Sequence of chain 1.E:
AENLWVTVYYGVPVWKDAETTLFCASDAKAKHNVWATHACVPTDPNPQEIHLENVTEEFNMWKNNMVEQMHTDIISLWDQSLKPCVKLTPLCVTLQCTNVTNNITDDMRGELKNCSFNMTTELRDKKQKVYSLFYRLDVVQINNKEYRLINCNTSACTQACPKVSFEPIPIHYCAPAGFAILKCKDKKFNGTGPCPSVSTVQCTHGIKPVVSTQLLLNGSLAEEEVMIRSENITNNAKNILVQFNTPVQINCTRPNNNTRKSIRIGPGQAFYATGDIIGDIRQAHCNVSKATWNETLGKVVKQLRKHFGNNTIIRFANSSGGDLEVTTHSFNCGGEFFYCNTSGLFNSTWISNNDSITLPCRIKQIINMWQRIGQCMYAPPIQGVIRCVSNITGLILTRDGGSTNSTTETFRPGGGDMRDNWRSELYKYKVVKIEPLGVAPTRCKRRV

This small molecule binds to this protein.
Small molecule (SMILES): CC(=O)N[C@H]1[C@H](O[C@H]2[C@H](O)[C@@H](NC(C)=O)CO[C@@H]2CO)O[C@H](CO)[C@@H](O[C@@H]2O[C@H](CO[C@H]3O[C@H](CO)[C@@H](O)[C@H](O)[C@@H]3O)[C@@H](O)[C@H](O[C@H]3O[C@H](CO)[C@@H](O)[C@H](O)[C@@H]3O[C@H]3O[C@H](CO)[C@@H](O)[C@H](O)[C@@H]3O)[C@@H]2O)[C@@H]1O

Binding-site contacts:
Ligand atom O3 contacts residue ARG274 of chain 1.E at 4.0 Å.
Ligand atom O4 contacts residue VAL414 of chain 1.E at 4.0 Å.
Ligand atom C4 contacts residue GLU181 of chain 1.E at 4.2 Å.
Ligand atom C8 contacts residue VAL224 of chain 1.E at 4.1 Å (hydrophobic).
Ligand atom O7 contacts residue ASN232 of chain 1.E at 3.7 Å.
Ligand atom C6 contacts residue GLU181 of chain 1.E at 3.4 Å.
Ligand atom O6 contacts residue LYS177 of chain 1.E at 3.5 Å (salt-bridge).
Ligand atom O3 contacts residue CYS413 of chain 1.E at 4.0 Å.
Ligand atom O7 contacts residue PRO182 of chain 1.E at 3.8 Å.
Ligand atom O5 contacts residue GLU181 of chain 1.E at 3.8 Å.
Ligand atom C1 contacts residue SER415 of chain 1.E at 4.1 Å.
Ligand atom O3 contacts residue GLU181 of chain 1.E at 4.1 Å.
Ligand atom C5 contacts residue VAL414 of chain 1.E at 3.5 Å (hydrophobic).
Ligand atom C8 contacts residue LEU231 of chain 1.E at 3.7 Å (hydrophobic).
Ligand atom O6 contacts residue NAG1 of chain 1.BB at 3.7 Å.
Ligand atom C8 contacts residue SER415 of chain 1.E at 4.1 Å.
Ligand atom C5 contacts residue ASN232 of chain 1.E at 3.6 Å.
Ligand atom O5 contacts residue ASN232 of chain 1.E at 2.3 Å (h-bond).
Ligand atom C8 contacts residue ASN346 of chain 1.E at 4.0 Å.
Ligand atom O6 contacts residue SER179 of chain 1.E at 3.8 Å.
Ligand atom O7 contacts residue VAL224 of chain 1.E at 4.0 Å.
Ligand atom C5 contacts residue NAG1 of chain 1.BB at 4.1 Å.
Ligand atom C7 contacts residue ASN232 of chain 1.E at 3.5 Å.
Ligand atom C3 contacts residue VAL414 of chain 1.E at 3.7 Å (hydrophobic).
Ligand atom C4 contacts residue VAL414 of chain 1.E at 4.0 Å (hydrophobic).
Ligand atom C2 contacts residue SER415 of chain 1.E at 4.0 Å.
Ligand atom C1 contacts residue ASN232 of chain 1.E at 1.4 Å.
Ligand atom O5 contacts residue NAG1 of chain 1.BB at 3.6 Å.
Ligand atom C2 contacts residue ASN232 of chain 1.E at 2.4 Å.
Ligand atom C3 contacts residue SER415 of chain 1.E at 4.1 Å.
Ligand atom O6 contacts residue GLY348 of chain 1.E at 3.3 Å.
Ligand atom C3 contacts residue ASN232 of chain 1.E at 3.8 Å.
Ligand atom C4 contacts residue ASN232 of chain 1.E at 4.2 Å.
Ligand atom C6 contacts residue SER179 of chain 1.E at 3.9 Å.
Ligand atom C1 contacts residue VAL414 of chain 1.E at 4.1 Å (hydrophobic).
Ligand atom N2 contacts residue SER415 of chain 1.E at 3.3 Å (h-bond).
Ligand atom C6 contacts residue NAG1 of chain 1.BB at 3.9 Å.
Ligand atom C7 contacts residue SER415 of chain 1.E at 4.2 Å.
Ligand atom C5 contacts residue GLU181 of chain 1.E at 3.6 Å.
Ligand atom N2 contacts residue ASN232 of chain 1.E at 2.9 Å (h-bond).